Binding-site contacts:
Ligand atom C3 contacts residue ASN286 of chain 1.D at 3.8 Å.
Ligand atom C8 contacts residue ASP275 of chain 1.D at 4.0 Å.
Ligand atom C7 contacts residue ASN286 of chain 1.D at 3.5 Å.
Ligand atom O7 contacts residue ASN286 of chain 1.D at 3.7 Å.
Ligand atom C1 contacts residue ASN286 of chain 1.D at 1.4 Å.
Ligand atom C4 contacts residue ASN286 of chain 1.D at 4.2 Å.
Ligand atom N2 contacts residue ASN286 of chain 1.D at 3.0 Å (h-bond).
Ligand atom O7 contacts residue ASP275 of chain 1.D at 4.0 Å.
Ligand atom C8 contacts residue ASN286 of chain 1.D at 4.0 Å.
Ligand atom C7 contacts residue ASP275 of chain 1.D at 4.5 Å.
Ligand atom C5 contacts residue ASN286 of chain 1.D at 3.6 Å.
Ligand atom O5 contacts residue ASN286 of chain 1.D at 2.3 Å (h-bond).
Ligand atom C2 contacts residue ASN286 of chain 1.D at 2.5 Å.

The small molecule below binds the protein below.
Small molecule (SMILES): CC(=O)N[C@@H]1[C@@H](O)[C@H](O)[C@@H](CO)O[C@H]1O

Sequence of chain 1.D:
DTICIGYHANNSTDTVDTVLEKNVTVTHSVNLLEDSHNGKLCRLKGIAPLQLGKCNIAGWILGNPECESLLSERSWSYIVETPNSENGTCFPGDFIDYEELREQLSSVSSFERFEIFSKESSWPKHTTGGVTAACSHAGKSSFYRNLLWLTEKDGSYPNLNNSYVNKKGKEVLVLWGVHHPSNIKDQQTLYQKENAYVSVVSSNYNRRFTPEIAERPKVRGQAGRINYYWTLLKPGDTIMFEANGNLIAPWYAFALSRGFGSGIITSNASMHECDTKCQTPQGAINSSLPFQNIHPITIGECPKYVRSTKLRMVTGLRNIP